The small molecule below binds the protein below.
Small molecule (SMILES): CN(C)Cc1ccc(-c2cnn3c(-c4cccc(NC(=O)c5cccc(C(F)(F)F)c5)c4)ccnc23)cc1

Binding-site contacts:
Ligand atom C24 contacts residue GLU81 of chain 1.A at 3.5 Å.
Ligand atom C21 contacts residue LEU94 of chain 1.A at 3.8 Å (hydrophobic).
Ligand atom C19 contacts residue LYS63 of chain 1.A at 3.8 Å.
Ligand atom N3 contacts residue PHE175 of chain 1.A at 3.6 Å.
Ligand atom O1 contacts residue LEU94 of chain 1.A at 3.5 Å.
Ligand atom C8 contacts residue PHE175 of chain 1.A at 3.4 Å (hydrophobic).
Ligand atom C28 contacts residue GLY173 of chain 1.A at 3.8 Å.
Ligand atom C13 contacts residue ALA61 of chain 1.A at 3.7 Å (hydrophobic).
Ligand atom C18 contacts residue THR109 of chain 1.A at 3.8 Å.
Ligand atom N2 contacts residue VAL51 of chain 1.A at 3.8 Å.
Ligand atom C28 contacts residue ASP174 of chain 1.A at 3.4 Å.
Ligand atom N2 contacts residue PHE175 of chain 1.A at 3.8 Å.
Ligand atom C3 contacts residue ILE43 of chain 1.A at 3.7 Å (hydrophobic).
Ligand atom C23 contacts residue LEU85 of chain 1.A at 3.9 Å (hydrophobic).
Ligand atom C14 contacts residue THR109 of chain 1.A at 3.5 Å.
Ligand atom C17 contacts residue LYS63 of chain 1.A at 3.6 Å.
Ligand atom F2 contacts residue HIS154 of chain 1.A at 3.7 Å.
Ligand atom F1 contacts residue ILE172 of chain 1.A at 3.8 Å.
Ligand atom C11 contacts residue VAL51 of chain 1.A at 3.8 Å (hydrophobic).
Ligand atom C11 contacts residue PHE175 of chain 1.A at 3.4 Å (hydrophobic).
Ligand atom C22 contacts residue ASP174 of chain 1.A at 3.5 Å.
Ligand atom C14 contacts residue ALA61 of chain 1.A at 3.8 Å (hydrophobic).
Ligand atom C5 contacts residue ILE43 of chain 1.A at 3.5 Å (hydrophobic).
Ligand atom C4 contacts residue ILE43 of chain 1.A at 3.8 Å (hydrophobic).
Ligand atom O1 contacts residue ASP174 of chain 1.A at 2.9 Å (salt-bridge).
Ligand atom C12 contacts residue PHE175 of chain 1.A at 3.7 Å (hydrophobic).
Ligand atom F1 contacts residue GLY173 of chain 1.A at 3.2 Å.
Ligand atom C18 contacts residue ILE107 of chain 1.A at 3.7 Å (hydrophobic).
Ligand atom C11 contacts residue LEU177 of chain 1.A at 3.9 Å (hydrophobic).
Ligand atom C20 contacts residue LYS63 of chain 1.A at 3.6 Å.
Ligand atom C23 contacts residue ASP174 of chain 1.A at 3.6 Å.
Ligand atom C20 contacts residue GLU81 of chain 1.A at 3.6 Å.
Ligand atom C18 contacts residue LYS63 of chain 1.A at 3.5 Å.
Ligand atom N5 contacts residue GLU81 of chain 1.A at 3.1 Å (salt-bridge).
Ligand atom C19 contacts residue GLU81 of chain 1.A at 3.5 Å.
Ligand atom C17 contacts residue THR109 of chain 1.A at 3.9 Å.
Ligand atom N5 contacts residue LYS63 of chain 1.A at 3.9 Å.
Ligand atom F2 contacts residue LEU147 of chain 1.A at 3.7 Å.
Ligand atom O1 contacts residue GLY173 of chain 1.A at 3.5 Å.
Ligand atom C28 contacts residue LEU85 of chain 1.A at 3.7 Å (hydrophobic).

Sequence of chain 1.A:
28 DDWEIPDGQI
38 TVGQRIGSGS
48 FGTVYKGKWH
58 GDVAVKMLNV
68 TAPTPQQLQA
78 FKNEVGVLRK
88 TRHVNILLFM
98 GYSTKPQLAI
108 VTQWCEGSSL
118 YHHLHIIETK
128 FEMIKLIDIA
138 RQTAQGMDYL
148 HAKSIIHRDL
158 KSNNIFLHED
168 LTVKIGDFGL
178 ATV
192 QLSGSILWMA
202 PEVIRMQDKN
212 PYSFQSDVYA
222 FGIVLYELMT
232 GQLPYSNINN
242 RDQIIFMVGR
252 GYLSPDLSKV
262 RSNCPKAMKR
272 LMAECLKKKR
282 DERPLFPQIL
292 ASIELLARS